Sequence of chain 1.B:
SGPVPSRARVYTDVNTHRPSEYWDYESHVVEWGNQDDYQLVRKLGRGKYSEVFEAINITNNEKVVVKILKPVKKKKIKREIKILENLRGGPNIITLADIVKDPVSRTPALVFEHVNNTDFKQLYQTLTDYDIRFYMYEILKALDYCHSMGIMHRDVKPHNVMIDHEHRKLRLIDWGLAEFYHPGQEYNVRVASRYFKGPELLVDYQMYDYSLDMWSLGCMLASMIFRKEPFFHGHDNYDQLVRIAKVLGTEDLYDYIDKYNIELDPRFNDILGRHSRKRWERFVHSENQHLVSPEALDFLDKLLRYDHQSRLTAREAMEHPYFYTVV

The protein below binds the small molecule below.
Small molecule (SMILES): CC(C)Oc1ccc(CN)cc1Cl

Binding-site contacts:
Ligand atom C3 contacts residue ILE187 of chain 1.B at 3.8 Å (hydrophobic).
Ligand atom C7 contacts residue PRO182 of chain 1.B at 2.9 Å (hydrophobic).
Ligand atom C4 contacts residue MET248 of chain 1.B at 4.4 Å (hydrophobic).
Ligand atom C7 contacts residue VAL185 of chain 1.B at 3.1 Å (hydrophobic).
Ligand atom CL contacts residue VAL185 of chain 1.B at 3.9 Å.
Ligand atom CL contacts residue MET248 of chain 1.B at 4.2 Å.
Ligand atom C6 contacts residue VAL185 of chain 1.B at 3.5 Å (hydrophobic).
Ligand atom C contacts residue TYR159 of chain 1.B at 3.9 Å (hydrophobic).
Ligand atom C9 contacts residue PRO182 of chain 1.B at 4.2 Å (hydrophobic).
Ligand atom C2 contacts residue TYR159 of chain 1.B at 4.2 Å (hydrophobic).
Ligand atom CL contacts residue ILE187 of chain 1.B at 4.2 Å.
Ligand atom N contacts residue PRO182 of chain 1.B at 4.0 Å.
Ligand atom C8 contacts residue ILE187 of chain 1.B at 4.3 Å (hydrophobic).
Ligand atom C5 contacts residue PHE144 of chain 1.B at 3.8 Å (hydrophobic).
Ligand atom C9 contacts residue MET244 of chain 1.B at 4.3 Å (hydrophobic).
Ligand atom O contacts residue MET248 of chain 1.B at 3.3 Å.
Ligand atom CL contacts residue PRO182 of chain 1.B at 4.3 Å.
Ligand atom C1 contacts residue ILE187 of chain 1.B at 3.5 Å (hydrophobic).
Ligand atom N contacts residue THR142 of chain 1.B at 4.4 Å.
Ligand atom C contacts residue ILE187 of chain 1.B at 3.6 Å (hydrophobic).
Ligand atom C2 contacts residue MET248 of chain 1.B at 4.0 Å (hydrophobic).
Ligand atom C8 contacts residue PRO182 of chain 1.B at 3.0 Å (hydrophobic).
Ligand atom C4 contacts residue ILE187 of chain 1.B at 4.2 Å (hydrophobic).
Ligand atom C7 contacts residue ASN141 of chain 1.B at 4.2 Å.
Ligand atom C9 contacts residue MET248 of chain 1.B at 4.1 Å (hydrophobic).
Ligand atom C9 contacts residue ILE187 of chain 1.B at 3.8 Å (hydrophobic).
Ligand atom C1 contacts residue TYR159 of chain 1.B at 4.3 Å (hydrophobic).
Ligand atom C6 contacts residue PRO182 of chain 1.B at 3.4 Å (hydrophobic).
Ligand atom N contacts residue ASN141 of chain 1.B at 2.8 Å (h-bond).
Ligand atom O contacts residue ILE187 of chain 1.B at 4.1 Å.
Ligand atom C4 contacts residue PHE144 of chain 1.B at 3.7 Å (hydrophobic).
Ligand atom C8 contacts residue VAL185 of chain 1.B at 3.4 Å (hydrophobic).
Ligand atom C9 contacts residue VAL185 of chain 1.B at 4.4 Å (hydrophobic).
Ligand atom N contacts residue VAL185 of chain 1.B at 3.1 Å (h-bond).
Ligand atom CL contacts residue ILE163 of chain 1.B at 4.2 Å.
Ligand atom C contacts residue LEU151 of chain 1.B at 3.7 Å (hydrophobic).
Ligand atom CL contacts residue MET244 of chain 1.B at 3.0 Å.
Ligand atom N contacts residue ILE187 of chain 1.B at 4.5 Å.
Ligand atom C3 contacts residue MET248 of chain 1.B at 3.7 Å (hydrophobic).